A small-molecule ligand and the protein it binds are described below.
Small molecule (SMILES): CC(=O)N[C@H]1[C@H](O[C@H]2[C@H](O)[C@@H](NC(C)=O)CO[C@@H]2CO[C@@H]2O[C@@H](C)[C@@H](O)[C@@H](O)[C@@H]2O)O[C@H](CO)[C@@H](O)[C@@H]1O

Sequence of chain 1.B:
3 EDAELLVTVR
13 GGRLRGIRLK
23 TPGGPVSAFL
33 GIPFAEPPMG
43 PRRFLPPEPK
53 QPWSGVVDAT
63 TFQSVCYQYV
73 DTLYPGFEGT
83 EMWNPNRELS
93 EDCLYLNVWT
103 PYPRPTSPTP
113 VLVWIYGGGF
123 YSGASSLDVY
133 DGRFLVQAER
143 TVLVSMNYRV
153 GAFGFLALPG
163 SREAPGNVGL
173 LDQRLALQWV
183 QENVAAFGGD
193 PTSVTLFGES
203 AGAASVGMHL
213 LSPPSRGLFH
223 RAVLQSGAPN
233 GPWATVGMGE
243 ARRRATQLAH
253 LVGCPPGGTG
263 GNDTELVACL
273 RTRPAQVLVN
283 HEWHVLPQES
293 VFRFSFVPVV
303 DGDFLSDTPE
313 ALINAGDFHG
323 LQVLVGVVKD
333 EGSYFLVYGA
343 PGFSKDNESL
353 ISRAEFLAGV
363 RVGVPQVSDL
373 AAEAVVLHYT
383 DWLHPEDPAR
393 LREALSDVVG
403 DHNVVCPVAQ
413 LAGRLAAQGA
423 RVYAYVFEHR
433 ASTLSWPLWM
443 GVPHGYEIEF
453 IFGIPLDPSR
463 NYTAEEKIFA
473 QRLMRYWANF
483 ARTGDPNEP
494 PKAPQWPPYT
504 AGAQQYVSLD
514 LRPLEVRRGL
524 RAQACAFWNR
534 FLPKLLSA

Binding-site contacts:
Ligand atom O4 contacts residue GLY344 of chain 1.B at 4.4 Å.
Ligand atom C5 contacts residue GLY344 of chain 1.B at 4.3 Å.
Ligand atom O7 contacts residue PRO343 of chain 1.B at 4.2 Å.
Ligand atom C3 contacts residue ASN349 of chain 1.B at 3.9 Å.
Ligand atom C5 contacts residue ASN349 of chain 1.B at 3.6 Å.
Ligand atom C7 contacts residue GLY344 of chain 1.B at 3.6 Å.
Ligand atom C4 contacts residue ASN349 of chain 1.B at 4.2 Å.
Ligand atom N2 contacts residue ASN349 of chain 1.B at 3.1 Å (h-bond).
Ligand atom C6 contacts residue PHE345 of chain 1.B at 4.0 Å (hydrophobic).
Ligand atom O5 contacts residue SER346 of chain 1.B at 3.4 Å.
Ligand atom O7 contacts residue PHE345 of chain 1.B at 4.1 Å.
Ligand atom C7 contacts residue PRO343 of chain 1.B at 4.4 Å (hydrophobic).
Ligand atom C8 contacts residue GLY344 of chain 1.B at 3.0 Å.
Ligand atom C6 contacts residue ASN349 of chain 1.B at 3.9 Å.
Ligand atom C5 contacts residue ASN349 of chain 1.B at 4.2 Å.
Ligand atom C2 contacts residue ASN349 of chain 1.B at 2.6 Å.
Ligand atom C6 contacts residue SER346 of chain 1.B at 3.9 Å.
Ligand atom C5 contacts residue SER346 of chain 1.B at 4.4 Å.
Ligand atom C1 contacts residue GLY344 of chain 1.B at 4.2 Å.
Ligand atom C8 contacts residue ASN349 of chain 1.B at 4.0 Å.
Ligand atom C6 contacts residue ASP348 of chain 1.B at 3.9 Å.
Ligand atom C5 contacts residue SER346 of chain 1.B at 3.9 Å.
Ligand atom C3 contacts residue GLY344 of chain 1.B at 4.3 Å.
Ligand atom C6 contacts residue SER346 of chain 1.B at 3.7 Å.
Ligand atom O7 contacts residue ALA342 of chain 1.B at 4.1 Å.
Ligand atom C8 contacts residue PRO343 of chain 1.B at 3.7 Å (hydrophobic).
Ligand atom C1 contacts residue ASN349 of chain 1.B at 1.4 Å.
Ligand atom O5 contacts residue SER346 of chain 1.B at 3.7 Å.
Ligand atom C7 contacts residue ASN349 of chain 1.B at 3.8 Å.
Ligand atom C5 contacts residue PHE345 of chain 1.B at 4.2 Å (hydrophobic).
Ligand atom O7 contacts residue GLY344 of chain 1.B at 3.6 Å (h-bond).
Ligand atom C1 contacts residue SER346 of chain 1.B at 4.2 Å.
Ligand atom O5 contacts residue ASN349 of chain 1.B at 2.2 Å (h-bond).